A protein and the small-molecule ligand that binds it are described below.
Small molecule (SMILES): C[n+]1ccc(CN)cc1

Binding-site contacts:
Ligand atom C17 contacts residue ALA123 of chain 1.B at 4.0 Å (hydrophobic).
Ligand atom C22 contacts residue TYR141 of chain 1.B at 4.3 Å (hydrophobic).
Ligand atom C23 contacts residue TYR121 of chain 1.B at 3.9 Å (hydrophobic).
Ligand atom C18 contacts residue GLY142 of chain 1.B at 4.3 Å.
Ligand atom C17 contacts residue TYR152 of chain 1.B at 4.4 Å (hydrophobic).
Ligand atom C17 contacts residue TYR141 of chain 1.B at 3.4 Å (hydrophobic).
Ligand atom C22 contacts residue TYR152 of chain 1.B at 3.7 Å (hydrophobic).
Ligand atom C22 contacts residue PRO122 of chain 1.B at 4.3 Å (hydrophobic).
Ligand atom C18 contacts residue TYR152 of chain 1.B at 3.8 Å (hydrophobic).
Ligand atom N16 contacts residue GLY142 of chain 1.B at 3.8 Å.
Ligand atom C17 contacts residue PRO122 of chain 1.B at 3.8 Å (hydrophobic).
Ligand atom C27 contacts residue GLY142 of chain 1.B at 3.4 Å.
Ligand atom C26 contacts residue TYR152 of chain 1.B at 3.5 Å (hydrophobic).
Ligand atom C25 contacts residue TYR152 of chain 1.B at 3.9 Å (hydrophobic).
Ligand atom C27 contacts residue SER126 of chain 1.B at 3.4 Å.
Ligand atom N16 contacts residue PRO122 of chain 1.B at 3.8 Å.
Ligand atom C23 contacts residue TYR152 of chain 1.B at 3.9 Å (hydrophobic).
Ligand atom N24 contacts residue TYR152 of chain 1.B at 3.6 Å.
Ligand atom C26 contacts residue GLY142 of chain 1.B at 4.0 Å.
Ligand atom C17 contacts residue SER126 of chain 1.B at 3.2 Å.
Ligand atom C17 contacts residue TYR121 of chain 1.B at 4.1 Å (hydrophobic).
Ligand atom C18 contacts residue SER126 of chain 1.B at 3.8 Å.
Ligand atom N16 contacts residue ALA123 of chain 1.B at 4.0 Å.
Ligand atom C18 contacts residue TYR121 of chain 1.B at 4.0 Å (hydrophobic).
Ligand atom C18 contacts residue ALA123 of chain 1.B at 4.0 Å (hydrophobic).
Ligand atom C27 contacts residue TYR152 of chain 1.B at 3.4 Å (hydrophobic).
Ligand atom C22 contacts residue ALA123 of chain 1.B at 4.1 Å (hydrophobic).
Ligand atom N16 contacts residue THR125 of chain 1.B at 3.4 Å.
Ligand atom N16 contacts residue SER126 of chain 1.B at 3.0 Å (h-bond).
Ligand atom C18 contacts residue PRO122 of chain 1.B at 4.3 Å (hydrophobic).
Ligand atom C18 contacts residue TYR141 of chain 1.B at 4.4 Å (hydrophobic).
Ligand atom C17 contacts residue GLY142 of chain 1.B at 3.9 Å.
Ligand atom C22 contacts residue TYR121 of chain 1.B at 3.1 Å (hydrophobic).
Ligand atom C17 contacts residue THR125 of chain 1.B at 4.4 Å.
Ligand atom C27 contacts residue ALA123 of chain 1.B at 4.3 Å (hydrophobic).
Ligand atom N16 contacts residue TYR141 of chain 1.B at 2.8 Å.

Sequence of chain 1.B:
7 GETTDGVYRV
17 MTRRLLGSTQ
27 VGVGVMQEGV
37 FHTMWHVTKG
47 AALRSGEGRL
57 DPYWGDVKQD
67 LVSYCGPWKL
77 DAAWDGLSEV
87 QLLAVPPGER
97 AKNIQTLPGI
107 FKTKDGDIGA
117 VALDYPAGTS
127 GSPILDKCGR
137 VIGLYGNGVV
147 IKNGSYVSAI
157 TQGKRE